The protein below binds the small molecule below.
Small molecule (SMILES): O=[N+]([O-])c1ccc(O)c([N+](=O)[O-])c1

Binding-site contacts:
Ligand atom O42 contacts residue PHE243 of chain 6.A at 3.5 Å.
Ligand atom C6 contacts residue TRP424 of chain 6.A at 4.3 Å (hydrophobic).
Ligand atom C6 contacts residue THR239 of chain 6.A at 3.5 Å.
Ligand atom O21 contacts residue TRP191 of chain 6.A at 3.7 Å.
Ligand atom O41 contacts residue TRP424 of chain 6.A at 4.0 Å.
Ligand atom N2 contacts residue TRP508 of chain 6.A at 4.2 Å.
Ligand atom C3 contacts residue THR239 of chain 6.A at 4.2 Å.
Ligand atom C5 contacts residue THR239 of chain 6.A at 3.5 Å.
Ligand atom C2 contacts residue G2F1 of chain 6.B at 3.5 Å.
Ligand atom C6 contacts residue GLU236 of chain 6.A at 3.2 Å.
Ligand atom C1 contacts residue G2F1 of chain 6.B at 3.4 Å.
Ligand atom N2 contacts residue GLU507 of chain 6.A at 3.6 Å.
Ligand atom O1 contacts residue TRP191 of chain 6.A at 3.6 Å.
Ligand atom N4 contacts residue PHE243 of chain 6.A at 3.8 Å.
Ligand atom C2 contacts residue TRP424 of chain 6.A at 4.3 Å (hydrophobic).
Ligand atom C5 contacts residue TRP424 of chain 6.A at 3.9 Å (hydrophobic).
Ligand atom O21 contacts residue GLU507 of chain 6.A at 3.4 Å (salt-bridge).
Ligand atom C4 contacts residue TRP424 of chain 6.A at 3.9 Å (hydrophobic).
Ligand atom O21 contacts residue HIS250 of chain 6.A at 4.2 Å.
Ligand atom N4 contacts residue TRP424 of chain 6.A at 3.9 Å.
Ligand atom O22 contacts residue HIS250 of chain 6.A at 3.9 Å.
Ligand atom O1 contacts residue G2F1 of chain 6.B at 2.8 Å (h-bond).
Ligand atom C6 contacts residue G2F1 of chain 6.B at 4.1 Å.
Ligand atom C1 contacts residue GLU236 of chain 6.A at 3.3 Å.
Ligand atom O42 contacts residue TRP424 of chain 6.A at 4.0 Å.
Ligand atom O41 contacts residue MET309 of chain 6.A at 3.2 Å.
Ligand atom C1 contacts residue THR239 of chain 6.A at 3.7 Å.
Ligand atom N2 contacts residue HIS250 of chain 6.A at 4.1 Å.
Ligand atom C3 contacts residue PHE243 of chain 6.A at 3.8 Å (hydrophobic).
Ligand atom C4 contacts residue THR239 of chain 6.A at 4.3 Å.
Ligand atom C3 contacts residue TRP424 of chain 6.A at 4.0 Å (hydrophobic).
Ligand atom O22 contacts residue GLU507 of chain 6.A at 3.7 Å.
Ligand atom C1 contacts residue TRP191 of chain 6.A at 4.3 Å (hydrophobic).
Ligand atom O21 contacts residue G2F1 of chain 6.B at 3.2 Å (h-bond).
Ligand atom O1 contacts residue THR239 of chain 6.A at 4.2 Å.
Ligand atom N2 contacts residue G2F1 of chain 6.B at 3.4 Å (h-bond).
Ligand atom O21 contacts residue TRP508 of chain 6.A at 3.0 Å.
Ligand atom C2 contacts residue THR239 of chain 6.A at 3.9 Å.
Ligand atom O1 contacts residue GLU236 of chain 6.A at 2.7 Å (salt-bridge).
Ligand atom C4 contacts residue PHE243 of chain 6.A at 4.0 Å (hydrophobic).

Sequence of chain 6.A:
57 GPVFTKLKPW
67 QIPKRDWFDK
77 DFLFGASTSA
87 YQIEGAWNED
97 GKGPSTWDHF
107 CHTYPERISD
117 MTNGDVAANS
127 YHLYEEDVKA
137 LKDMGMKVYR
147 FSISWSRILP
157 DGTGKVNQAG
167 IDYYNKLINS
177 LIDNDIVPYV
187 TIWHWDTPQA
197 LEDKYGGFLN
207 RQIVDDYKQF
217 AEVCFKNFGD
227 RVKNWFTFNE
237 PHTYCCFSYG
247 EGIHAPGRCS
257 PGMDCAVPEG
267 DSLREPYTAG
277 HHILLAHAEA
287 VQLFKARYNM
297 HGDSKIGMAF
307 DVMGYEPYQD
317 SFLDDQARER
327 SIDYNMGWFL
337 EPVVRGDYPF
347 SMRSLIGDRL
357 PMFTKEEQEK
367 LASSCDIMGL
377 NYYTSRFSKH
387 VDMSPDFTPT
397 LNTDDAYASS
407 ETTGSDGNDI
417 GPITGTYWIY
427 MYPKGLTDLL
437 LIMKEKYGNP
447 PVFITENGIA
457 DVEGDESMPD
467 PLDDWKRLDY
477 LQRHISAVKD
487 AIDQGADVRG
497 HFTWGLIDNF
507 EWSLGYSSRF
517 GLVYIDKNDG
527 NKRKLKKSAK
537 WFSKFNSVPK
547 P